This small molecule binds to this protein.
Small molecule (SMILES): CC(C)C[C@H](NC(=O)[C@H](COP(=O)(O)O)NC(=O)[C@@H]1CCCN1C(=O)[C@@H](N)[C@@H](C)O)C(=O)N1CCC[C@H]1C(=O)N[C@H](C=O)[C@@H](C)O

Sequence of chain 2.B:
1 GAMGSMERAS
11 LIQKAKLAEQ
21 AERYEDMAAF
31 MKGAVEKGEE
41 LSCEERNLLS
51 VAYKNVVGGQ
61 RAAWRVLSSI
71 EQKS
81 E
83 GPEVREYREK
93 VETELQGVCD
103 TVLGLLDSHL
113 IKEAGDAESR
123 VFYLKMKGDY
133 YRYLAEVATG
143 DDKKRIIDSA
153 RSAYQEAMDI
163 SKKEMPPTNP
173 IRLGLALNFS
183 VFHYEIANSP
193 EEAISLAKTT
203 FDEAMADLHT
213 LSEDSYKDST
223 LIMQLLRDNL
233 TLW

Binding-site contacts:
Ligand atom CA contacts residue ASN180 of chain 2.B at 3.8 Å.
Ligand atom P contacts residue ARG134 of chain 2.B at 3.7 Å.
Ligand atom CA contacts residue LEU179 of chain 2.B at 3.8 Å (hydrophobic).
Ligand atom CA contacts residue GLU187 of chain 2.B at 3.5 Å.
Ligand atom CD contacts residue LEU227 of chain 2.B at 3.9 Å (hydrophobic).
Ligand atom O3P contacts residue ARG134 of chain 2.B at 2.7 Å (salt-bridge).
Ligand atom P contacts residue TYR135 of chain 2.B at 3.7 Å.
Ligand atom O contacts residue LYS54 of chain 2.B at 3.8 Å.
Ligand atom N contacts residue GLU187 of chain 2.B at 2.7 Å (salt-bridge).
Ligand atom O2P contacts residue ARG61 of chain 2.B at 3.0 Å (salt-bridge).
Ligand atom P contacts residue ARG61 of chain 2.B at 3.7 Å.
Ligand atom N contacts residue ASN180 of chain 2.B at 2.8 Å (h-bond).
Ligand atom OG1 contacts residue TYR186 of chain 2.B at 3.9 Å.
Ligand atom CG2 contacts residue ASN231 of chain 2.B at 3.2 Å.
Ligand atom CB contacts residue ARG134 of chain 2.B at 3.8 Å.
Ligand atom O contacts residue VAL183 of chain 2.B at 3.9 Å.
Ligand atom O3P contacts residue TYR135 of chain 2.B at 3.7 Å.
Ligand atom CA contacts residue ASN180 of chain 2.B at 3.6 Å.
Ligand atom CB contacts residue GLU187 of chain 2.B at 3.1 Å.
Ligand atom CD1 contacts residue LEU179 of chain 2.B at 4.0 Å (hydrophobic).
Ligand atom O contacts residue VAL183 of chain 2.B at 3.5 Å.
Ligand atom OG1 contacts residue LEU234 of chain 2.B at 3.6 Å.
Ligand atom O contacts residue ASN231 of chain 2.B at 3.5 Å (h-bond).
Ligand atom O2P contacts residue TYR135 of chain 2.B at 3.9 Å.
Ligand atom CG2 contacts residue VAL183 of chain 2.B at 3.8 Å (hydrophobic).
Ligand atom CG2 contacts residue TRP235 of chain 2.B at 3.5 Å (hydrophobic).
Ligand atom N contacts residue LEU179 of chain 2.B at 3.7 Å.
Ligand atom O1P contacts residue TYR135 of chain 2.B at 2.6 Å (h-bond).
Ligand atom O1P contacts residue LYS54 of chain 2.B at 3.8 Å.
Ligand atom OG1 contacts residue TRP235 of chain 2.B at 3.0 Å (h-bond).
Ligand atom O1P contacts residue ARG134 of chain 2.B at 2.9 Å (salt-bridge).
Ligand atom CB contacts residue TRP235 of chain 2.B at 3.9 Å (hydrophobic).
Ligand atom OG1 contacts residue GLU187 of chain 2.B at 2.7 Å (salt-bridge).
Ligand atom C contacts residue ASN180 of chain 2.B at 3.7 Å.
Ligand atom CB contacts residue ASN180 of chain 2.B at 3.5 Å.
Ligand atom O3P contacts residue ARG61 of chain 2.B at 2.9 Å (salt-bridge).
Ligand atom CB contacts residue ASN180 of chain 2.B at 3.5 Å.
Ligand atom CD contacts residue ASN231 of chain 2.B at 3.4 Å.
Ligand atom O2P contacts residue LYS54 of chain 2.B at 2.8 Å (salt-bridge).
Ligand atom P contacts residue LYS54 of chain 2.B at 3.9 Å.